A small-molecule ligand and the protein it binds are described below.
Small molecule (SMILES): COc1ccc([C@@H](C)c2cc(-c3sc(C)nc3C)[nH]n2)cc1

Sequence of chain 1.A:
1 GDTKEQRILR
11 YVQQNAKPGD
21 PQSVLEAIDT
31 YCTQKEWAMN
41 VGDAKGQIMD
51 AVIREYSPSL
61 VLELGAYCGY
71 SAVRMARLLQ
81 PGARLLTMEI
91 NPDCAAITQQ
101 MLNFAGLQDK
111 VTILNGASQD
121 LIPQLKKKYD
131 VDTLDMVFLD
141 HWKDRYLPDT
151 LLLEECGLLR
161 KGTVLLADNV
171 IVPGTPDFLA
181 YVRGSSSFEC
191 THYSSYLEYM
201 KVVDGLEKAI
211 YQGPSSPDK

Binding-site contacts:
Ligand atom N05 contacts residue ALA117 of chain 1.A at 3.7 Å.
Ligand atom C06 contacts residue SER118 of chain 1.A at 3.5 Å.
Ligand atom C06 contacts residue ARG145 of chain 1.A at 3.4 Å.
Ligand atom C07 contacts residue HIS141 of chain 1.A at 3.7 Å.
Ligand atom C12 contacts residue HIS141 of chain 1.A at 3.6 Å.
Ligand atom C20 contacts residue HIS141 of chain 1.A at 3.8 Å.
Ligand atom C08 contacts residue SER118 of chain 1.A at 3.9 Å.
Ligand atom C17 contacts residue TRP142 of chain 1.A at 3.4 Å (hydrophobic).
Ligand atom C08 contacts residue GLY116 of chain 1.A at 3.6 Å.
Ligand atom N10 contacts residue ILE90 of chain 1.A at 3.8 Å.
Ligand atom C18 contacts residue TRP142 of chain 1.A at 3.4 Å (hydrophobic).
Ligand atom C16 contacts residue TRP142 of chain 1.A at 3.5 Å (hydrophobic).
Ligand atom C01 contacts residue SER118 of chain 1.A at 3.7 Å.
Ligand atom N05 contacts residue SER118 of chain 1.A at 3.0 Å (h-bond).
Ligand atom C07 contacts residue ILE90 of chain 1.A at 3.5 Å (hydrophobic).
Ligand atom C19 contacts residue HIS141 of chain 1.A at 3.6 Å.
Ligand atom C15 contacts residue GLY65 of chain 1.A at 3.7 Å.
Ligand atom C04 contacts residue SER118 of chain 1.A at 3.8 Å.
Ligand atom C11 contacts residue GLY65 of chain 1.A at 3.9 Å.
Ligand atom C12 contacts residue TRP142 of chain 1.A at 3.7 Å (hydrophobic).
Ligand atom C03 contacts residue HIS141 of chain 1.A at 3.7 Å.
Ligand atom C06 contacts residue GLN119 of chain 1.A at 3.5 Å.
Ligand atom C03 contacts residue ILE90 of chain 1.A at 3.7 Å (hydrophobic).
Ligand atom C04 contacts residue ILE90 of chain 1.A at 3.8 Å (hydrophobic).
Ligand atom N09 contacts residue GLU89 of chain 1.A at 3.3 Å (salt-bridge).
Ligand atom C20 contacts residue ASP140 of chain 1.A at 3.9 Å.
Ligand atom C19 contacts residue TRP142 of chain 1.A at 3.6 Å (hydrophobic).
Ligand atom N09 contacts residue ILE90 of chain 1.A at 3.1 Å (h-bond).
Ligand atom C08 contacts residue MET88 of chain 1.A at 3.6 Å (hydrophobic).
Ligand atom N10 contacts residue GLU89 of chain 1.A at 2.7 Å (salt-bridge).
Ligand atom S02 contacts residue TRP142 of chain 1.A at 3.4 Å.
Ligand atom N10 contacts residue GLY65 of chain 1.A at 3.5 Å.
Ligand atom O21 contacts residue TRP142 of chain 1.A at 3.9 Å.
Ligand atom C15 contacts residue TYR67 of chain 1.A at 3.8 Å (hydrophobic).
Ligand atom C06 contacts residue TRP142 of chain 1.A at 3.9 Å (hydrophobic).
Ligand atom C01 contacts residue ILE90 of chain 1.A at 3.9 Å (hydrophobic).
Ligand atom C08 contacts residue GLU89 of chain 1.A at 3.9 Å.
Ligand atom N09 contacts residue GLY65 of chain 1.A at 3.6 Å.
Ligand atom C08 contacts residue ILE90 of chain 1.A at 3.8 Å (hydrophobic).
Ligand atom C11 contacts residue GLU89 of chain 1.A at 3.8 Å.